A protein and the small-molecule ligand that binds it are described below.
Small molecule (SMILES): CCOC(=O)CC[C@H](C[C@H]1CCNC1=O)NC(=O)[C@H](CC=C(C)C)CC(=O)[C@@H](NC(=O)[C@H](CO)NC(=O)OC(C)(C)C)C(C)C

Sequence of chain 2.A:
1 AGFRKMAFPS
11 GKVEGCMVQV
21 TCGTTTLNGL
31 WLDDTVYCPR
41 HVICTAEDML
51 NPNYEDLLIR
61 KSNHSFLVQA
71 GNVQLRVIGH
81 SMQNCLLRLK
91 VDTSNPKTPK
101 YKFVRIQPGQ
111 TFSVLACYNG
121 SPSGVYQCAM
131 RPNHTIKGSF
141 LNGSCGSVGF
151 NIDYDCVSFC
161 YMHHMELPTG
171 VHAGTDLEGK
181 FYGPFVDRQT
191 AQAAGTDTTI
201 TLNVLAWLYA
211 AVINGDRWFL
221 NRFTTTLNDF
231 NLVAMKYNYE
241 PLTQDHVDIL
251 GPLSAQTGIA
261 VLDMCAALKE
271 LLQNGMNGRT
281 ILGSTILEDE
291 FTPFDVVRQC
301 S

Binding-site contacts:
Ligand atom N20 contacts residue HIS164 of chain 2.A at 3.1 Å (h-bond).
Ligand atom N20 contacts residue CYS145 of chain 2.A at 3.2 Å (h-bond).
Ligand atom C22 contacts residue HIS164 of chain 2.A at 3.6 Å.
Ligand atom N36 contacts residue GLU166 of chain 2.A at 3.0 Å (salt-bridge).
Ligand atom O8 contacts residue CYS145 of chain 2.A at 3.3 Å.
Ligand atom N41 contacts residue THR190 of chain 2.A at 3.4 Å (h-bond).
Ligand atom O31 contacts residue MET165 of chain 2.A at 3.4 Å.
Ligand atom O18 contacts residue HIS163 of chain 2.A at 2.7 Å (h-bond).
Ligand atom C9 contacts residue THR26 of chain 2.A at 3.6 Å.
Ligand atom O18 contacts residue PHE140 of chain 2.A at 3.6 Å.
Ligand atom C39 contacts residue GLU166 of chain 2.A at 3.5 Å.
Ligand atom C5 contacts residue CYS145 of chain 2.A at 2.5 Å (hydrophobic).
Ligand atom C42 contacts residue PRO168 of chain 2.A at 3.5 Å (hydrophobic).
Ligand atom O8 contacts residue GLY143 of chain 2.A at 3.6 Å.
Ligand atom C17 contacts residue PHE140 of chain 2.A at 3.7 Å (hydrophobic).
Ligand atom O31 contacts residue GLU166 of chain 2.A at 3.1 Å (salt-bridge).
Ligand atom O45 contacts residue GLN192 of chain 2.A at 3.1 Å (h-bond).
Ligand atom C47 contacts residue THR190 of chain 2.A at 3.4 Å.
Ligand atom N16 contacts residue PHE140 of chain 2.A at 3.0 Å (h-bond).
Ligand atom N16 contacts residue GLU166 of chain 2.A at 2.7 Å (salt-bridge).
Ligand atom O45 contacts residue THR190 of chain 2.A at 3.3 Å (h-bond).
Ligand atom O44 contacts residue PRO168 of chain 2.A at 3.6 Å.
Ligand atom C40 contacts residue GLN192 of chain 2.A at 3.7 Å.
Ligand atom C14 contacts residue ASN142 of chain 2.A at 3.4 Å.
Ligand atom C14 contacts residue LEU141 of chain 2.A at 3.6 Å (hydrophobic).
Ligand atom C12 contacts residue CYS145 of chain 2.A at 3.1 Å (hydrophobic).
Ligand atom C17 contacts residue GLU166 of chain 2.A at 3.3 Å.
Ligand atom C15 contacts residue PHE140 of chain 2.A at 3.5 Å (hydrophobic).
Ligand atom C26 contacts residue ASP187 of chain 2.A at 3.4 Å.
Ligand atom O38 contacts residue GLN189 of chain 2.A at 3.6 Å.
Ligand atom O43 contacts residue PRO168 of chain 2.A at 3.6 Å.
Ligand atom O18 contacts residue HIS172 of chain 2.A at 3.5 Å.
Ligand atom O18 contacts residue GLU166 of chain 2.A at 3.2 Å.
Ligand atom C15 contacts residue ASN142 of chain 2.A at 3.7 Å.
Ligand atom O11 contacts residue THR26 of chain 2.A at 3.5 Å (h-bond).
Ligand atom C10 contacts residue THR26 of chain 2.A at 3.3 Å.
Ligand atom C6 contacts residue CYS145 of chain 2.A at 3.2 Å (hydrophobic).
Ligand atom C19 contacts residue CYS145 of chain 2.A at 3.4 Å (hydrophobic).
Ligand atom C29 contacts residue GLN189 of chain 2.A at 3.4 Å.
Ligand atom O45 contacts residue ARG188 of chain 2.A at 3.6 Å.